Binding-site contacts:
Ligand atom O5P contacts residue ARG298 of chain 1.F at 2.9 Å (salt-bridge).
Ligand atom O3 contacts residue GLU208 of chain 1.F at 3.0 Å (salt-bridge).
Ligand atom O2 contacts residue MG1 of chain 1.AA at 2.3 Å.
Ligand atom C contacts residue ASN127 of chain 2.B at 3.4 Å.
Ligand atom O2 contacts residue KCX205 of chain 1.F at 3.1 Å (h-bond).
Ligand atom O2 contacts residue LYS179 of chain 1.F at 3.0 Å (salt-bridge).
Ligand atom O6 contacts residue MG1 of chain 1.AA at 2.2 Å.
Ligand atom O3 contacts residue KCX205 of chain 1.F at 2.5 Å (h-bond).
Ligand atom O5 contacts residue LEU338 of chain 1.F at 3.3 Å.
Ligand atom O6 contacts residue LYS179 of chain 1.F at 3.3 Å (salt-bridge).
Ligand atom O3P contacts residue GLY407 of chain 1.F at 2.7 Å (h-bond).
Ligand atom P1 contacts residue THR69 of chain 2.B at 3.4 Å.
Ligand atom O3 contacts residue MG1 of chain 1.AA at 2.2 Å.
Ligand atom C3 contacts residue KCX205 of chain 1.F at 3.1 Å.
Ligand atom O2 contacts residue THR177 of chain 1.F at 2.8 Å (h-bond).
Ligand atom O3P contacts residue THR69 of chain 2.B at 2.5 Å (h-bond).
Ligand atom O6P contacts residue ARG298 of chain 1.F at 2.9 Å (salt-bridge).
Ligand atom O6 contacts residue ASN127 of chain 2.B at 2.8 Å (h-bond).
Ligand atom O2 contacts residue ASP207 of chain 1.F at 3.4 Å (salt-bridge).
Ligand atom O1 contacts residue LYS179 of chain 1.F at 3.2 Å (salt-bridge).
Ligand atom O2P contacts residue LYS337 of chain 1.F at 2.9 Å (salt-bridge).
Ligand atom O2P contacts residue THR69 of chain 2.B at 3.3 Å (h-bond).
Ligand atom O3 contacts residue HIS297 of chain 1.F at 3.0 Å (h-bond).
Ligand atom O4 contacts residue GLY383 of chain 1.F at 3.2 Å.
Ligand atom C contacts residue MG1 of chain 1.AA at 2.9 Å.
Ligand atom O1P contacts residue GLY406 of chain 1.F at 2.9 Å (h-bond).
Ligand atom O3P contacts residue LYS179 of chain 1.F at 3.4 Å.
Ligand atom O2P contacts residue GLY383 of chain 1.F at 3.3 Å.
Ligand atom O6 contacts residue GLU208 of chain 1.F at 3.1 Å (salt-bridge).
Ligand atom C3 contacts residue MG1 of chain 1.AA at 3.1 Å.
Ligand atom O4P contacts residue HIS330 of chain 1.F at 2.7 Å (h-bond).
Ligand atom O2P contacts residue TRP70 of chain 2.B at 3.3 Å.
Ligand atom O4 contacts residue SER382 of chain 1.F at 2.9 Å (h-bond).
Ligand atom O7 contacts residue GLU64 of chain 2.B at 3.4 Å (salt-bridge).
Ligand atom O6 contacts residue LYS181 of chain 1.F at 2.7 Å (salt-bridge).
Ligand atom C2 contacts residue MG1 of chain 1.AA at 2.9 Å.
Ligand atom O6 contacts residue ASP207 of chain 1.F at 3.1 Å (salt-bridge).
Ligand atom O4P contacts residue SER382 of chain 1.F at 3.3 Å (h-bond).
Ligand atom O7 contacts residue LYS337 of chain 1.F at 2.8 Å (salt-bridge).
Ligand atom O2P contacts residue GLY384 of chain 1.F at 2.9 Å (h-bond).

Sequence of chain 2.B:
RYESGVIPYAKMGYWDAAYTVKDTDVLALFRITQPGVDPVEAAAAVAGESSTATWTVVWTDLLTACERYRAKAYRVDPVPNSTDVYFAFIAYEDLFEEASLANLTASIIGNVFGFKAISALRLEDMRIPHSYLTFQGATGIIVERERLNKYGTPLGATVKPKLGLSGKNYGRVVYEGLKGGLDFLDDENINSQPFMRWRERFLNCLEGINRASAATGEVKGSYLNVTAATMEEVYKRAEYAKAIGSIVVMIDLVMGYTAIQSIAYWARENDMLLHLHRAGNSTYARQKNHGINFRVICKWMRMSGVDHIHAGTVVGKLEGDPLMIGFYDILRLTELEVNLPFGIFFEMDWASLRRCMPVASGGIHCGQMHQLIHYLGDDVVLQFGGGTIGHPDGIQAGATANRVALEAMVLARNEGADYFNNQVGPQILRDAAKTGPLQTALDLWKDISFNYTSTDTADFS

This small molecule binds to this protein.
Small molecule (SMILES): O=C(O)[C@@](O)(COP(=O)(O)O)[C@H](O)[C@H](O)COP(=O)(O)O

Sequence of chain 1.F:
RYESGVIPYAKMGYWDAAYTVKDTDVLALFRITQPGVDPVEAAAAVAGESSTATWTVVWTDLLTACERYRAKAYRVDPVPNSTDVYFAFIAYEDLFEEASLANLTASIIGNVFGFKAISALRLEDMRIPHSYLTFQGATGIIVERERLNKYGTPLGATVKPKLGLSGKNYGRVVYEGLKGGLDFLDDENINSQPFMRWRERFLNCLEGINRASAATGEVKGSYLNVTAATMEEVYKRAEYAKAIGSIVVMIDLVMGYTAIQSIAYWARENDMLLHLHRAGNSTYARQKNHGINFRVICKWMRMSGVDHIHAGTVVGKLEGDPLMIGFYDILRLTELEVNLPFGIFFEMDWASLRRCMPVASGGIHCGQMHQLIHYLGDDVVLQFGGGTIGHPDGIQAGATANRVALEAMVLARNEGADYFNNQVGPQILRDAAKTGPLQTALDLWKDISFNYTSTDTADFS